Sequence of chain 1.A:
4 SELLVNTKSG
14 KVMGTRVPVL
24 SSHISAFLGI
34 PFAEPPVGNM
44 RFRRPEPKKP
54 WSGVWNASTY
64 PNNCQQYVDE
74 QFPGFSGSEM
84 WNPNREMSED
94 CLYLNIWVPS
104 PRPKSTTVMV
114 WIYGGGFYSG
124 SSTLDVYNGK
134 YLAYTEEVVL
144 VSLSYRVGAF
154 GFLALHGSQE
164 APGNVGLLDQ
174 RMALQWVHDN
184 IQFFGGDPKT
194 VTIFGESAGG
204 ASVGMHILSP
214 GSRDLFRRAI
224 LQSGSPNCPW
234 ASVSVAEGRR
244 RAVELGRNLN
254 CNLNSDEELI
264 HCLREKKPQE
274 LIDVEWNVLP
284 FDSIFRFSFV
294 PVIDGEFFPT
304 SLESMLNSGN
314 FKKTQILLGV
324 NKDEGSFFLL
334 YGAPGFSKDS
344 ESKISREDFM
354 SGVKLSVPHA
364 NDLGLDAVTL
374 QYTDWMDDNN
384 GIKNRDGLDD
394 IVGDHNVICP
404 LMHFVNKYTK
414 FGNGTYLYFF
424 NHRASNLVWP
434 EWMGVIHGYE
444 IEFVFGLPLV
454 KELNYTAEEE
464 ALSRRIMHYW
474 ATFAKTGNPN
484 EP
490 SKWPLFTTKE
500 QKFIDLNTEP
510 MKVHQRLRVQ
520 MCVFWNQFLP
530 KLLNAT

The small molecule below binds the protein below.
Small molecule (SMILES): CC(=O)N[C@@H]1[C@@H](O)[C@H](O)[C@@H](CO)O[C@H]1O

Binding-site contacts:
Ligand atom C3 contacts residue ASN59 of chain 1.A at 3.8 Å.
Ligand atom C4 contacts residue ASN59 of chain 1.A at 4.3 Å.
Ligand atom C7 contacts residue ASN59 of chain 1.A at 3.1 Å.
Ligand atom N2 contacts residue ASN59 of chain 1.A at 2.8 Å (h-bond).
Ligand atom C5 contacts residue SER61 of chain 1.A at 4.1 Å.
Ligand atom C1 contacts residue SER61 of chain 1.A at 3.5 Å.
Ligand atom C5 contacts residue THR62 of chain 1.A at 4.4 Å.
Ligand atom C5 contacts residue ASN59 of chain 1.A at 3.8 Å.
Ligand atom O7 contacts residue ASN59 of chain 1.A at 2.9 Å (h-bond).
Ligand atom C6 contacts residue THR62 of chain 1.A at 4.0 Å.
Ligand atom C8 contacts residue ASN59 of chain 1.A at 4.5 Å.
Ligand atom O5 contacts residue ASN59 of chain 1.A at 2.4 Å (h-bond).
Ligand atom C2 contacts residue ASN59 of chain 1.A at 2.5 Å.
Ligand atom C1 contacts residue ASN59 of chain 1.A at 1.5 Å.
Ligand atom O5 contacts residue SER61 of chain 1.A at 3.9 Å.